Binding-site contacts:
Ligand atom CAK contacts residue PRO63 of chain 1.B at 3.8 Å (hydrophobic).
Ligand atom CAC contacts residue TRP62 of chain 1.B at 3.9 Å (hydrophobic).
Ligand atom CAB contacts residue TRP62 of chain 1.B at 3.9 Å (hydrophobic).
Ligand atom CBA contacts residue LEU73 of chain 1.B at 4.1 Å (hydrophobic).
Ligand atom CAD contacts residue TRP62 of chain 1.B at 3.7 Å (hydrophobic).
Ligand atom OAW contacts residue TRP62 of chain 1.B at 3.9 Å.
Ligand atom CAS contacts residue PHE64 of chain 1.B at 3.8 Å (hydrophobic).
Ligand atom CAV contacts residue ILE127 of chain 1.B at 3.9 Å (hydrophobic).
Ligand atom CAA contacts residue TRP62 of chain 1.B at 3.8 Å (hydrophobic).
Ligand atom CAX contacts residue PRO63 of chain 1.B at 3.8 Å (hydrophobic).
Ligand atom OAW contacts residue PRO63 of chain 1.B at 3.9 Å.
Ligand atom CAD contacts residue LEU73 of chain 1.B at 3.6 Å (hydrophobic).
Ligand atom CAK contacts residue VAL68 of chain 1.B at 4.0 Å (hydrophobic).
Ligand atom CAZ contacts residue ILE127 of chain 1.B at 4.0 Å (hydrophobic).
Ligand atom CAS contacts residue VAL68 of chain 1.B at 4.1 Å (hydrophobic).
Ligand atom OAW contacts residue ILE127 of chain 1.B at 3.6 Å.
Ligand atom CBE contacts residue TYR120 of chain 1.B at 3.6 Å (hydrophobic).
Ligand atom CBE contacts residue LEU75 of chain 1.B at 3.6 Å (hydrophobic).
Ligand atom CAL contacts residue LEU73 of chain 1.B at 3.8 Å (hydrophobic).
Ligand atom CAC contacts residue LEU73 of chain 1.B at 4.0 Å (hydrophobic).
Ligand atom CAF contacts residue TRP62 of chain 1.B at 3.7 Å (hydrophobic).
Ligand atom CBE contacts residue ASN121 of chain 1.B at 3.9 Å.
Ligand atom CAL contacts residue PRO63 of chain 1.B at 3.7 Å (hydrophobic).
Ligand atom CAE contacts residue TRP62 of chain 1.B at 3.6 Å (hydrophobic).
Ligand atom CAF contacts residue PRO63 of chain 1.B at 4.2 Å (hydrophobic).
Ligand atom CAX contacts residue ILE127 of chain 1.B at 3.9 Å (hydrophobic).
Ligand atom CAS contacts residue PRO63 of chain 1.B at 3.9 Å (hydrophobic).
Ligand atom CAO contacts residue ASN121 of chain 1.B at 3.7 Å.
Ligand atom CAQ contacts residue ILE127 of chain 1.B at 3.9 Å (hydrophobic).
Ligand atom CAQ contacts residue ASN121 of chain 1.B at 4.1 Å.
Ligand atom CAG contacts residue LEU73 of chain 1.B at 3.7 Å (hydrophobic).
Ligand atom CAT contacts residue ILE127 of chain 1.B at 4.0 Å (hydrophobic).
Ligand atom OAR contacts residue CYS117 of chain 1.B at 3.8 Å.
Ligand atom OAR contacts residue ILE127 of chain 1.B at 4.0 Å.
Ligand atom OAU contacts residue ILE127 of chain 1.B at 3.9 Å.
Ligand atom OAR contacts residue ASN121 of chain 1.B at 3.0 Å (h-bond).
Ligand atom CAH contacts residue LEU73 of chain 1.B at 4.1 Å (hydrophobic).
Ligand atom NAP contacts residue ILE127 of chain 1.B at 4.2 Å.
Ligand atom CAX contacts residue TRP62 of chain 1.B at 3.3 Å (hydrophobic).
Ligand atom CAE contacts residue LEU73 of chain 1.B at 4.0 Å (hydrophobic).

Sequence of chain 1.B:
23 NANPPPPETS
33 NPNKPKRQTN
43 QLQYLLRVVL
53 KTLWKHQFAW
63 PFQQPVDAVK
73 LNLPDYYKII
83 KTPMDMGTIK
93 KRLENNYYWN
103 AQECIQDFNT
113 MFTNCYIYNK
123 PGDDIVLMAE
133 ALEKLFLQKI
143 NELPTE

This protein binds this small molecule.
Small molecule (SMILES): CNC(=O)c1cccc(-c2ccc3c(c2)N(C(=O)c2ccco2)C[C@H](C)N3C(C)=O)c1